The protein below binds the small molecule below.
Small molecule (SMILES): C[C@H](N)C(=O)N[C@@H](C)C(=O)N[C@@H](C)C(=O)N[C@@H](C)C(=O)N[C@@H](C)C(=O)N[C@@H](C)C(=O)N[C@@H](C)C(=O)N[C@@H](C)C(=O)O

Sequence of chain 1.F:
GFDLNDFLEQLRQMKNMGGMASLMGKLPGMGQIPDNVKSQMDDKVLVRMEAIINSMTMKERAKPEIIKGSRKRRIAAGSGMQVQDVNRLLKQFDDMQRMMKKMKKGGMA

Binding-site contacts:
Ligand atom CB contacts residue MET96 of chain 1.F at 3.6 Å (hydrophobic).
Ligand atom N contacts residue MET99 of chain 1.F at 4.3 Å.
Ligand atom C contacts residue LEU23 of chain 1.F at 4.2 Å (hydrophobic).
Ligand atom CB contacts residue MET99 of chain 1.F at 4.1 Å (hydrophobic).
Ligand atom CB contacts residue GLN10 of chain 1.F at 4.0 Å.
Ligand atom O contacts residue LYS38 of chain 1.F at 2.8 Å (salt-bridge).
Ligand atom CA contacts residue MET96 of chain 1.F at 3.6 Å (hydrophobic).
Ligand atom O contacts residue MET96 of chain 1.F at 3.8 Å.
Ligand atom CA contacts residue MET99 of chain 1.F at 4.3 Å (hydrophobic).
Ligand atom C contacts residue MET99 of chain 1.F at 3.7 Å (hydrophobic).
Ligand atom CA contacts residue LYS38 of chain 1.F at 3.4 Å.
Ligand atom O contacts residue MET99 of chain 1.F at 3.1 Å.
Ligand atom C contacts residue MET96 of chain 1.F at 4.2 Å (hydrophobic).
Ligand atom CB contacts residue LYS38 of chain 1.F at 3.2 Å.
Ligand atom O contacts residue LEU23 of chain 1.F at 3.4 Å.
Ligand atom C contacts residue LYS38 of chain 1.F at 3.5 Å.
Ligand atom CB contacts residue LEU23 of chain 1.F at 3.8 Å (hydrophobic).